Sequence of chain 1.D:
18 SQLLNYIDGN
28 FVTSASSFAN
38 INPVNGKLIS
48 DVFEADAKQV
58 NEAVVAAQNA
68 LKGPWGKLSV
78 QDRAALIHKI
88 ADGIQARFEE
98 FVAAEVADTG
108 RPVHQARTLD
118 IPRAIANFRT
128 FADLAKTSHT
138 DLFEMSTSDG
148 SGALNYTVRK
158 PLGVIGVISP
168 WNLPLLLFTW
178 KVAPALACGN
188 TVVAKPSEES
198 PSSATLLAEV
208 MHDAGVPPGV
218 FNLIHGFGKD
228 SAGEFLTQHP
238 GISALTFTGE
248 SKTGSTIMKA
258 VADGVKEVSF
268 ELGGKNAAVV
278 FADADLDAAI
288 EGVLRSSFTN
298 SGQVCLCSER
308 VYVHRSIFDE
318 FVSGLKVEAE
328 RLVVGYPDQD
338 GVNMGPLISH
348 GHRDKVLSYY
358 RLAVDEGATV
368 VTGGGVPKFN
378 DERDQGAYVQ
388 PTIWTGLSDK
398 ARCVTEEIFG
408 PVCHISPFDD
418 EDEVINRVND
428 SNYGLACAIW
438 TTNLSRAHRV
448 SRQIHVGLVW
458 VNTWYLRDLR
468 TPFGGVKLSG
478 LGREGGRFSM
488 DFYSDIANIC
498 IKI

Binding-site contacts:
Ligand atom CA5 contacts residue LEU174 of chain 1.D at 4.1 Å (hydrophobic).
Ligand atom OA2 contacts residue ARG464 of chain 1.D at 2.8 Å (salt-bridge).
Ligand atom OA2 contacts residue ARG120 of chain 1.D at 2.6 Å (salt-bridge).
Ligand atom CA3 contacts residue PHE470 of chain 1.D at 3.7 Å (hydrophobic).
Ligand atom CA5 contacts residue CYS302 of chain 1.D at 3.7 Å (hydrophobic).
Ligand atom CA3 contacts residue TYR462 of chain 1.D at 2.7 Å (hydrophobic).
Ligand atom OA3 contacts residue ARG464 of chain 1.D at 2.9 Å.
Ligand atom OA1 contacts residue PHE470 of chain 1.D at 3.7 Å.
Ligand atom OA4 contacts residue PHE470 of chain 1.D at 4.1 Å.
Ligand atom OA1 contacts residue TRP177 of chain 1.D at 4.0 Å.
Ligand atom CA4 contacts residue LEU174 of chain 1.D at 3.8 Å (hydrophobic).
Ligand atom OA1 contacts residue ARG464 of chain 1.D at 4.1 Å.
Ligand atom OA4 contacts residue LEU174 of chain 1.D at 3.3 Å.
Ligand atom OA2 contacts residue TRP177 of chain 1.D at 3.6 Å.
Ligand atom CA6 contacts residue CYS302 of chain 1.D at 3.4 Å (hydrophobic).
Ligand atom CA6 contacts residue NAD1 of chain 1.N at 3.0 Å.
Ligand atom CA1 contacts residue TRP177 of chain 1.D at 4.3 Å (hydrophobic).
Ligand atom CA6 contacts residue PHE470 of chain 1.D at 4.2 Å (hydrophobic).
Ligand atom CA5 contacts residue PHE470 of chain 1.D at 3.8 Å (hydrophobic).
Ligand atom OA3 contacts residue TYR462 of chain 1.D at 2.8 Å (h-bond).
Ligand atom CA1 contacts residue LEU173 of chain 1.D at 4.0 Å (hydrophobic).
Ligand atom CA3 contacts residue LEU173 of chain 1.D at 4.2 Å (hydrophobic).
Ligand atom CA2 contacts residue ARG464 of chain 1.D at 3.5 Å.
Ligand atom CA5 contacts residue LEU303 of chain 1.D at 4.0 Å (hydrophobic).
Ligand atom CA1 contacts residue ARG464 of chain 1.D at 3.3 Å.
Ligand atom OA2 contacts residue LEU173 of chain 1.D at 4.1 Å.
Ligand atom OA3 contacts residue ARG120 of chain 1.D at 2.2 Å (salt-bridge).
Ligand atom OA4 contacts residue GLU268 of chain 1.D at 3.6 Å (salt-bridge).
Ligand atom OA1 contacts residue LEU174 of chain 1.D at 3.6 Å.
Ligand atom CA2 contacts residue LEU173 of chain 1.D at 3.9 Å (hydrophobic).
Ligand atom OA3 contacts residue LEU173 of chain 1.D at 4.1 Å.
Ligand atom CA4 contacts residue TYR462 of chain 1.D at 3.9 Å (hydrophobic).
Ligand atom CA2 contacts residue TYR462 of chain 1.D at 3.1 Å (hydrophobic).
Ligand atom CA4 contacts residue PHE470 of chain 1.D at 3.5 Å (hydrophobic).
Ligand atom CA6 contacts residue LEU174 of chain 1.D at 3.7 Å (hydrophobic).
Ligand atom OA4 contacts residue NAD1 of chain 1.N at 3.3 Å (h-bond).
Ligand atom CA1 contacts residue ARG120 of chain 1.D at 3.6 Å.
Ligand atom CA1 contacts residue PHE470 of chain 1.D at 3.8 Å (hydrophobic).
Ligand atom CA2 contacts residue ARG120 of chain 1.D at 3.3 Å.
Ligand atom CA2 contacts residue PHE470 of chain 1.D at 3.8 Å (hydrophobic).

A small-molecule ligand and the protein it binds are described below.
Small molecule (SMILES): O=C/C=C/C=C(/O)C(=O)O